This small molecule binds to this protein.
Small molecule (SMILES): CC(=O)N[C@@H]1[C@@H](O)[C@H](O)[C@@H](CO)O[C@H]1O

Sequence of chain 1.A:
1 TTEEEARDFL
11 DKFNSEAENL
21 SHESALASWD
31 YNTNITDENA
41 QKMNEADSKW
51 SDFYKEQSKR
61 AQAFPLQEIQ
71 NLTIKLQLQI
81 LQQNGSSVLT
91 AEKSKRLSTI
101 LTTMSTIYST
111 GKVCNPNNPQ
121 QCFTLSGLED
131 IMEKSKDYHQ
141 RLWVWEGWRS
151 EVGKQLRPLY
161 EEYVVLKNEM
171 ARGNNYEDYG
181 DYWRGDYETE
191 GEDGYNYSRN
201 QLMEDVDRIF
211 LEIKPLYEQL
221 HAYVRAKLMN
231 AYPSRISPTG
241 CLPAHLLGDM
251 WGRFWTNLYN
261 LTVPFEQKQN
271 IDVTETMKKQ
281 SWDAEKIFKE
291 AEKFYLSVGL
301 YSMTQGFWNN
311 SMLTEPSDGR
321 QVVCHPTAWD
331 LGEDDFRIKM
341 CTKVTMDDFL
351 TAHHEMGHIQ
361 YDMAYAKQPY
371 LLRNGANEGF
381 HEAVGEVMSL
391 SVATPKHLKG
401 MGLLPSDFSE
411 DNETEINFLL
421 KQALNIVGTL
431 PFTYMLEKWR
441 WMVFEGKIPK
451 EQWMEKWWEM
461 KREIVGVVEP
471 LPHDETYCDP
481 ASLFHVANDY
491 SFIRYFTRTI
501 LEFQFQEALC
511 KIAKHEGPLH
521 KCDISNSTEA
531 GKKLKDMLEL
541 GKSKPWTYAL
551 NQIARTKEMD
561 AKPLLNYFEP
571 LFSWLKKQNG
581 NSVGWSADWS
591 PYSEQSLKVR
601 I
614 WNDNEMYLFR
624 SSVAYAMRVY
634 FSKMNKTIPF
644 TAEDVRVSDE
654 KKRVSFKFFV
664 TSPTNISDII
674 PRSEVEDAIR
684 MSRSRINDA

Binding-site contacts:
Ligand atom C5 contacts residue ASN526 of chain 1.A at 3.8 Å.
Ligand atom N2 contacts residue SER525 of chain 1.A at 4.5 Å.
Ligand atom C8 contacts residue HIS397 of chain 1.A at 3.6 Å.
Ligand atom C7 contacts residue ASN526 of chain 1.A at 3.7 Å.
Ligand atom O3 contacts residue GLY400 of chain 1.A at 3.0 Å (h-bond).
Ligand atom C3 contacts residue ASN526 of chain 1.A at 3.9 Å.
Ligand atom C1 contacts residue ASN526 of chain 1.A at 1.5 Å.
Ligand atom O3 contacts residue MET401 of chain 1.A at 4.3 Å.
Ligand atom C4 contacts residue ASN526 of chain 1.A at 4.4 Å.
Ligand atom C7 contacts residue SER525 of chain 1.A at 4.5 Å.
Ligand atom C7 contacts residue GLY400 of chain 1.A at 4.4 Å.
Ligand atom N2 contacts residue ASN526 of chain 1.A at 3.0 Å (h-bond).
Ligand atom O5 contacts residue ASN526 of chain 1.A at 2.4 Å (h-bond).
Ligand atom C3 contacts residue GLY400 of chain 1.A at 4.4 Å.
Ligand atom C8 contacts residue ASP523 of chain 1.A at 3.6 Å.
Ligand atom C8 contacts residue SER525 of chain 1.A at 3.9 Å.
Ligand atom C2 contacts residue ASN526 of chain 1.A at 2.6 Å.
Ligand atom O7 contacts residue GLY400 of chain 1.A at 4.0 Å.
Ligand atom O7 contacts residue ASN526 of chain 1.A at 4.1 Å.